The small molecule below binds the protein below.
Small molecule (SMILES): Nc1ccn([C@H]2C[C@H](O)[C@@H](COP(=O)(O)O)O2)c(=O)n1

Binding-site contacts:
Ligand atom C5' contacts residue PRO204 of chain 1.DB at 4.3 Å (hydrophobic).
Ligand atom C4' contacts residue VAL203 of chain 1.DB at 4.2 Å (hydrophobic).
Ligand atom C5 contacts residue PHE205 of chain 1.DB at 4.2 Å (hydrophobic).
Ligand atom C3' contacts residue DA1 of chain 1.PF at 2.6 Å.
Ligand atom C6 contacts residue PHE205 of chain 1.DB at 4.4 Å (hydrophobic).
Ligand atom O4' contacts residue VAL203 of chain 1.DB at 3.6 Å.
Ligand atom C5 contacts residue ARG92 of chain 1.DB at 4.3 Å.
Ligand atom C1' contacts residue ARG92 of chain 1.DB at 4.4 Å.
Ligand atom C4 contacts residue ARG92 of chain 1.DB at 4.4 Å.
Ligand atom C6 contacts residue ARG92 of chain 1.DB at 4.0 Å.
Ligand atom C5' contacts residue ASP202 of chain 1.DB at 4.0 Å.
Ligand atom C4' contacts residue PRO204 of chain 1.DB at 3.6 Å (hydrophobic).
Ligand atom O4' contacts residue ARG92 of chain 1.DB at 4.2 Å.
Ligand atom O3' contacts residue DA1 of chain 1.PF at 1.6 Å.
Ligand atom O5' contacts residue ASP202 of chain 1.DB at 4.4 Å.
Ligand atom C2' contacts residue PRO204 of chain 1.DB at 4.4 Å (hydrophobic).
Ligand atom C2' contacts residue DA1 of chain 1.PF at 3.3 Å.
Ligand atom O4' contacts residue PRO204 of chain 1.DB at 3.6 Å (h-bond).
Ligand atom C1' contacts residue VAL203 of chain 1.DB at 4.1 Å (hydrophobic).
Ligand atom C4' contacts residue DA1 of chain 1.PF at 3.9 Å.
Ligand atom C2 contacts residue ARG92 of chain 1.DB at 4.3 Å.
Ligand atom C1' contacts residue PRO204 of chain 1.DB at 3.7 Å (hydrophobic).
Ligand atom N1 contacts residue ARG92 of chain 1.DB at 4.0 Å.

Sequence of chain 1.DB:
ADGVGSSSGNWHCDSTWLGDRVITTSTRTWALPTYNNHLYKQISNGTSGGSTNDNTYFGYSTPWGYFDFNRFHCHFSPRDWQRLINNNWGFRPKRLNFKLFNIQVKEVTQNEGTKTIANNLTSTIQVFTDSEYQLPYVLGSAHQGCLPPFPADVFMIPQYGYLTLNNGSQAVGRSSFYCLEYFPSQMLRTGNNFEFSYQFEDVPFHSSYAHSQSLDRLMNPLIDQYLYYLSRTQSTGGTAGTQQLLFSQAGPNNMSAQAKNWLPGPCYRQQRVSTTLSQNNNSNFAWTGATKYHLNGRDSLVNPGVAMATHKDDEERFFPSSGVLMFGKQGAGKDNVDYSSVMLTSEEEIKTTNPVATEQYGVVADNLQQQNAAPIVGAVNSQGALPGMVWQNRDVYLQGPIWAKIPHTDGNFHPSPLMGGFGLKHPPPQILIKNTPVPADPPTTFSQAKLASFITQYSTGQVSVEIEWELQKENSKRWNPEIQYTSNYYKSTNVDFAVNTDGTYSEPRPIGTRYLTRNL